This protein binds this small molecule.
Small molecule (SMILES): COc1ccc(C(=O)c2cc(OC)c(OC)c(OC)c2)cc1S[C@@H]1O[C@H](CO)[C@H](O)[C@H](O)[C@H]1O

Binding-site contacts:
Ligand atom C2 contacts residue ASN107 of chain 1.A at 3.7 Å.
Ligand atom O4 contacts residue TYR36 of chain 1.A at 3.1 Å (h-bond).
Ligand atom C4 contacts residue CA1 of chain 1.E at 3.4 Å.
Ligand atom C24 contacts residue PRO51 of chain 1.A at 4.0 Å (hydrophobic).
Ligand atom C6 contacts residue ASP100 of chain 1.A at 3.4 Å.
Ligand atom O3 contacts residue TYR36 of chain 1.A at 3.5 Å (h-bond).
Ligand atom C3 contacts residue ASN107 of chain 1.A at 3.9 Å.
Ligand atom C17 contacts residue GLN53 of chain 1.A at 3.4 Å.
Ligand atom C5 contacts residue GLN53 of chain 1.A at 3.6 Å.
Ligand atom O9 contacts residue PRO51 of chain 1.A at 3.8 Å.
Ligand atom O3 contacts residue THR104 of chain 1.A at 3.3 Å (h-bond).
Ligand atom C4 contacts residue ASP100 of chain 1.A at 3.6 Å.
Ligand atom O5 contacts residue TYR36 of chain 1.A at 3.6 Å.
Ligand atom C3 contacts residue CA1 of chain 1.E at 3.4 Å.
Ligand atom C14 contacts residue HIS50 of chain 1.A at 4.0 Å.
Ligand atom S1 contacts residue HIS50 of chain 1.A at 4.0 Å.
Ligand atom O3 contacts residue CA1 of chain 1.E at 2.5 Å.
Ligand atom O6 contacts residue HIS50 of chain 1.A at 2.9 Å (h-bond).
Ligand atom O4 contacts residue THR104 of chain 1.A at 3.5 Å (h-bond).
Ligand atom O7 contacts residue PRO38 of chain 1.A at 3.5 Å.
Ligand atom C6 contacts residue HIS50 of chain 1.A at 3.6 Å.
Ligand atom O5 contacts residue HIS50 of chain 1.A at 3.4 Å (h-bond).
Ligand atom C4 contacts residue THR104 of chain 1.A at 3.4 Å.
Ligand atom O2 contacts residue ASN107 of chain 1.A at 2.9 Å (h-bond).
Ligand atom O3 contacts residue ASN107 of chain 1.A at 2.9 Å (h-bond).
Ligand atom C3 contacts residue TYR36 of chain 1.A at 3.9 Å (hydrophobic).
Ligand atom S1 contacts residue TYR36 of chain 1.A at 3.7 Å.
Ligand atom O8 contacts residue GLN53 of chain 1.A at 3.0 Å (h-bond).
Ligand atom C2 contacts residue CA1 of chain 1.E at 4.0 Å.
Ligand atom C16 contacts residue PRO38 of chain 1.A at 3.8 Å (hydrophobic).
Ligand atom C6 contacts residue GLN53 of chain 1.A at 3.6 Å.
Ligand atom C2 contacts residue TYR36 of chain 1.A at 3.5 Å (hydrophobic).
Ligand atom C10 contacts residue HIS50 of chain 1.A at 3.6 Å.
Ligand atom O6 contacts residue GLN53 of chain 1.A at 2.5 Å (h-bond).
Ligand atom C6 contacts residue VAL101 of chain 1.A at 4.0 Å (hydrophobic).
Ligand atom C23 contacts residue GLN53 of chain 1.A at 3.4 Å.
Ligand atom C18 contacts residue GLN53 of chain 1.A at 3.4 Å.
Ligand atom C15 contacts residue HIS50 of chain 1.A at 3.5 Å.
Ligand atom O4 contacts residue ASP100 of chain 1.A at 2.6 Å (salt-bridge).
Ligand atom O4 contacts residue CA1 of chain 1.E at 2.6 Å.

Sequence of chain 1.A:
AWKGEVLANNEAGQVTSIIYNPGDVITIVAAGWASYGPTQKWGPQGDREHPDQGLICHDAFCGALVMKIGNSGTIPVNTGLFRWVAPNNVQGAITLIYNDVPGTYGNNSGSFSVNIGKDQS